Sequence of chain 1.F:
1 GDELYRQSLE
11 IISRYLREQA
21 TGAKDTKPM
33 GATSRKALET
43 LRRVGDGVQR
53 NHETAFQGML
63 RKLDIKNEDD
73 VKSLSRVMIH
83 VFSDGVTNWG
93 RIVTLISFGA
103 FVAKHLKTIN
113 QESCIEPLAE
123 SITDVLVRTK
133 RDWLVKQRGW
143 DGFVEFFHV

Binding-site contacts:
Ligand atom CAN contacts residue VAL83 of chain 1.F at 3.8 Å (hydrophobic).
Ligand atom CAE contacts residue GLY101 of chain 1.F at 3.6 Å.
Ligand atom CBB contacts residue THR96 of chain 1.F at 3.5 Å.
Ligand atom CAU contacts residue ARG93 of chain 1.F at 3.3 Å.
Ligand atom CAE contacts residue PHE100 of chain 1.F at 3.6 Å (hydrophobic).
Ligand atom CAU contacts residue VAL83 of chain 1.F at 3.8 Å (hydrophobic).
Ligand atom CAQ contacts residue LEU97 of chain 1.F at 3.9 Å (hydrophobic).
Ligand atom CAH contacts residue MET80 of chain 1.F at 3.7 Å (hydrophobic).
Ligand atom NBD contacts residue THR96 of chain 1.F at 3.8 Å.
Ligand atom OAA contacts residue VAL83 of chain 1.F at 3.6 Å.
Ligand atom CAE contacts residue ILE124 of chain 1.F at 3.7 Å (hydrophobic).
Ligand atom CAI contacts residue PHE58 of chain 1.F at 3.9 Å (hydrophobic).
Ligand atom CAL contacts residue PHE100 of chain 1.F at 3.4 Å (hydrophobic).
Ligand atom CAY contacts residue THR96 of chain 1.F at 3.7 Å.
Ligand atom CAY contacts residue VAL83 of chain 1.F at 3.6 Å (hydrophobic).
Ligand atom CAW contacts residue THR96 of chain 1.F at 3.5 Å.
Ligand atom CAV contacts residue MET80 of chain 1.F at 3.7 Å (hydrophobic).
Ligand atom CAD contacts residue PHE100 of chain 1.F at 3.8 Å (hydrophobic).
Ligand atom CBC contacts residue THR96 of chain 1.F at 3.7 Å.
Ligand atom CAZ contacts residue MET80 of chain 1.F at 3.5 Å (hydrophobic).
Ligand atom OAB contacts residue ALA57 of chain 1.F at 3.7 Å.
Ligand atom CAK contacts residue PHE100 of chain 1.F at 3.8 Å (hydrophobic).
Ligand atom OAC contacts residue ARG93 of chain 1.F at 3.0 Å (salt-bridge).
Ligand atom CAL contacts residue LEU97 of chain 1.F at 3.6 Å (hydrophobic).
Ligand atom CAW contacts residue VAL83 of chain 1.F at 3.9 Å (hydrophobic).
Ligand atom CAK contacts residue LEU65 of chain 1.F at 3.6 Å (hydrophobic).
Ligand atom CBA contacts residue PHE100 of chain 1.F at 3.4 Å (hydrophobic).
Ligand atom CAJ contacts residue PHE100 of chain 1.F at 3.7 Å (hydrophobic).
Ligand atom OAA contacts residue ARG93 of chain 1.F at 2.4 Å (salt-bridge).
Ligand atom CAZ contacts residue PHE100 of chain 1.F at 3.5 Å (hydrophobic).
Ligand atom CBA contacts residue MET80 of chain 1.F at 3.5 Å (hydrophobic).
Ligand atom CAK contacts residue MET80 of chain 1.F at 3.7 Å (hydrophobic).
Ligand atom CAM contacts residue PHE100 of chain 1.F at 3.8 Å (hydrophobic).
Ligand atom CAN contacts residue LEU97 of chain 1.F at 3.9 Å (hydrophobic).
Ligand atom CAP contacts residue MET80 of chain 1.F at 3.8 Å (hydrophobic).
Ligand atom CAE contacts residue LEU97 of chain 1.F at 3.5 Å (hydrophobic).
Ligand atom CAG contacts residue PHE100 of chain 1.F at 3.3 Å (hydrophobic).
Ligand atom OAT contacts residue LEU97 of chain 1.F at 3.7 Å.
Ligand atom CAP contacts residue VAL83 of chain 1.F at 3.7 Å (hydrophobic).
Ligand atom CAN contacts residue PHE84 of chain 1.F at 3.7 Å (hydrophobic).

A protein and the small-molecule ligand that binds it are described below.
Small molecule (SMILES): O=C(O)c1c(CCCOc2cccc3ccccc23)c2cccc3c2n1CCCS3=O